Sequence of chain 1.A:
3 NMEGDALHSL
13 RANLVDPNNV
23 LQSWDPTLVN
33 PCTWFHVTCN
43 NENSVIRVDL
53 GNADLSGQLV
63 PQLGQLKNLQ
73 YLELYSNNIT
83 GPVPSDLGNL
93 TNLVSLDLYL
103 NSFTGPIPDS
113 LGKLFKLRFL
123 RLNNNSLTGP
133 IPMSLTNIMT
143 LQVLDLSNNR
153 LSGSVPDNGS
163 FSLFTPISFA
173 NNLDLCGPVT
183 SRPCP

This small molecule binds to this protein.
Small molecule (SMILES): CC(=O)N[C@H]1[C@H](O[C@H]2[C@H](O)[C@@H](NC(C)=O)CO[C@@H]2CO)O[C@H](CO)[C@@H](O[C@@H]2O[C@H](CO)[C@@H](O)[C@H](O)[C@@H]2O)[C@@H]1O

Binding-site contacts:
Ligand atom O7 contacts residue MET135 of chain 1.A at 4.1 Å.
Ligand atom C3 contacts residue THR138 of chain 1.A at 4.1 Å.
Ligand atom O7 contacts residue GLY161 of chain 1.A at 4.2 Å.
Ligand atom C7 contacts residue GLY161 of chain 1.A at 4.2 Å.
Ligand atom C8 contacts residue MET135 of chain 1.A at 3.7 Å (hydrophobic).
Ligand atom C8 contacts residue GLY161 of chain 1.A at 3.6 Å.
Ligand atom O5 contacts residue MET135 of chain 1.A at 4.1 Å.
Ligand atom N2 contacts residue THR138 of chain 1.A at 3.2 Å (h-bond).
Ligand atom O5 contacts residue ASN160 of chain 1.A at 2.3 Å (h-bond).
Ligand atom C5 contacts residue ASN160 of chain 1.A at 3.6 Å.
Ligand atom C4 contacts residue MET135 of chain 1.A at 4.0 Å (hydrophobic).
Ligand atom C1 contacts residue ASN160 of chain 1.A at 1.4 Å.
Ligand atom C3 contacts residue ASN160 of chain 1.A at 3.8 Å.
Ligand atom N2 contacts residue MET135 of chain 1.A at 4.4 Å.
Ligand atom N2 contacts residue ASN139 of chain 1.A at 3.8 Å.
Ligand atom C8 contacts residue ASN160 of chain 1.A at 4.5 Å.
Ligand atom C7 contacts residue MET135 of chain 1.A at 4.0 Å (hydrophobic).
Ligand atom C2 contacts residue THR138 of chain 1.A at 4.0 Å.
Ligand atom N2 contacts residue ASN160 of chain 1.A at 3.0 Å (h-bond).
Ligand atom O7 contacts residue ASN160 of chain 1.A at 3.2 Å (h-bond).
Ligand atom C6 contacts residue MET135 of chain 1.A at 4.4 Å (hydrophobic).
Ligand atom C4 contacts residue ASN160 of chain 1.A at 4.2 Å.
Ligand atom C7 contacts residue ASN160 of chain 1.A at 3.3 Å.
Ligand atom C1 contacts residue THR138 of chain 1.A at 4.0 Å.
Ligand atom O3 contacts residue ASN139 of chain 1.A at 4.1 Å.
Ligand atom C7 contacts residue ASN139 of chain 1.A at 4.2 Å.
Ligand atom C7 contacts residue THR138 of chain 1.A at 4.1 Å.
Ligand atom C2 contacts residue ASN160 of chain 1.A at 2.5 Å.
Ligand atom C1 contacts residue MET135 of chain 1.A at 4.2 Å (hydrophobic).
Ligand atom C8 contacts residue ASN139 of chain 1.A at 3.6 Å.
Ligand atom C8 contacts residue THR138 of chain 1.A at 3.6 Å.
Ligand atom O4 contacts residue MET135 of chain 1.A at 3.5 Å.
Ligand atom C3 contacts residue MET135 of chain 1.A at 4.1 Å (hydrophobic).
Ligand atom C5 contacts residue MET135 of chain 1.A at 3.7 Å (hydrophobic).